Sequence of chain 2.G:
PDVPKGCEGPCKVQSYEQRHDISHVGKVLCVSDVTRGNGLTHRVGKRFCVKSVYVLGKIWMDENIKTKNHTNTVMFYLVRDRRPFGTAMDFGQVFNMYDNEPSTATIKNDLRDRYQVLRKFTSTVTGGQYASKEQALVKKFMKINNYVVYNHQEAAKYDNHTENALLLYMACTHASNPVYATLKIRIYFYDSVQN

Sequence of chain 2.M:
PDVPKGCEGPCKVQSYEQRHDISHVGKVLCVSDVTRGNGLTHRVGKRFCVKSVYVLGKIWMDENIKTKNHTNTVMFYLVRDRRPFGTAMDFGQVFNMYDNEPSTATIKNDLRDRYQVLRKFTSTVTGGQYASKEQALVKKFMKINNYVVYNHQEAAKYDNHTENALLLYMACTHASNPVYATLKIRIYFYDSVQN

A small-molecule ligand and the protein it binds are described below.
Small molecule (SMILES): Nc1ccn([C@H]2C[C@H](O[P](=O)(O)OC[C@H]3O[C@@H](n4cnc5c(N)ncnc54)C[C@@H]3O[P](=O)(O)OC[C@H]3O[C@@H](n4ccc(N)nc4=O)C[C@@H]3O)[C@@H](CO[P](=O)(O)O[C@H]3C[C@H](n4ccc(N)nc4=O)O[C@@H]3CO[P](=O)(O)O[C@H]3C[C@H](n4cnc5c(N)ncnc54)O[C@@H]3CO[P](=O)(O)O[C@H]3C[C@H](n4cnc5c(N)ncnc54)O[C@@H]3CO[P](=O)(O)O[C@H]3C[C@H](n4ccc(N)nc4=O)O[C@@H]3COP(=O)=O)O2)c(=O)n1

Binding-site contacts:
Ligand atom C2' contacts residue TYR188 of chain 2.M at 3.1 Å (hydrophobic).
Ligand atom C2 contacts residue PHE141 of chain 2.M at 3.4 Å (hydrophobic).
Ligand atom C5 contacts residue ASP2 of chain 2.M at 3.6 Å.
Ligand atom C2' contacts residue ASN195 of chain 2.G at 3.6 Å.
Ligand atom OP2 contacts residue LYS120 of chain 2.U at 2.7 Å (salt-bridge).
Ligand atom OP1 contacts residue ARG112 of chain 2.U at 2.7 Å (salt-bridge).
Ligand atom N4 contacts residue LYS51 of chain 2.M at 3.3 Å.
Ligand atom OP2 contacts residue ASN195 of chain 2.G at 3.5 Å.
Ligand atom OP2 contacts residue TYR54 of chain 2.M at 2.8 Å (h-bond).
Ligand atom O4' contacts residue GLN116 of chain 2.U at 3.6 Å.
Ligand atom C5' contacts residue ASP113 of chain 2.U at 3.2 Å.
Ligand atom O4' contacts residue ARG80 of chain 2.U at 3.5 Å (salt-bridge).
Ligand atom C5 contacts residue PHE141 of chain 2.M at 3.4 Å (hydrophobic).
Ligand atom O5' contacts residue ARG112 of chain 2.U at 3.4 Å.
Ligand atom C3' contacts residue TYR188 of chain 2.M at 3.1 Å (hydrophobic).
Ligand atom OP1 contacts residue ARG82 of chain 2.U at 2.9 Å (salt-bridge).
Ligand atom N3 contacts residue PHE141 of chain 2.M at 3.5 Å.
Ligand atom OP1 contacts residue ARG119 of chain 2.U at 3.5 Å.
Ligand atom OP1 contacts residue ARG47 of chain 2.G at 3.2 Å (salt-bridge).
Ligand atom OP2 contacts residue ARG186 of chain 2.M at 3.0 Å (salt-bridge).
Ligand atom O3' contacts residue ARG47 of chain 2.G at 3.4 Å (salt-bridge).
Ligand atom O3' contacts residue ARG82 of chain 2.U at 3.2 Å (salt-bridge).
Ligand atom OP1 contacts residue ASP113 of chain 2.U at 2.8 Å (salt-bridge).
Ligand atom OP2 contacts residue TYR188 of chain 2.M at 2.8 Å (h-bond).
Ligand atom C4 contacts residue PHE141 of chain 2.M at 3.4 Å (hydrophobic).
Ligand atom C2' contacts residue CYS11 of chain 2.M at 3.6 Å (hydrophobic).
Ligand atom O3' contacts residue ASP113 of chain 2.U at 3.3 Å (salt-bridge).
Ligand atom O3' contacts residue TYR188 of chain 2.M at 2.8 Å (h-bond).
Ligand atom C6 contacts residue PHE141 of chain 2.M at 3.4 Å (hydrophobic).
Ligand atom O3' contacts residue LEU118 of chain 2.U at 3.5 Å (h-bond).
Ligand atom N1 contacts residue PHE141 of chain 2.M at 3.4 Å.
Ligand atom N6 contacts residue PHE141 of chain 2.M at 3.6 Å.
Ligand atom O3' contacts residue ASN195 of chain 2.G at 3.5 Å (h-bond).
Ligand atom O2 contacts residue TYR188 of chain 2.M at 3.0 Å.
Ligand atom P contacts residue ASP113 of chain 2.U at 3.5 Å.
Ligand atom OP2 contacts residue ASN195 of chain 2.G at 3.0 Å (h-bond).
Ligand atom OP1 contacts residue LYS120 of chain 2.U at 2.9 Å (salt-bridge).
Ligand atom P contacts residue TYR188 of chain 2.M at 3.4 Å.
Ligand atom C5' contacts residue LYS120 of chain 2.U at 3.6 Å.
Ligand atom C5' contacts residue ARG47 of chain 2.G at 3.3 Å.

Sequence of chain 2.U:
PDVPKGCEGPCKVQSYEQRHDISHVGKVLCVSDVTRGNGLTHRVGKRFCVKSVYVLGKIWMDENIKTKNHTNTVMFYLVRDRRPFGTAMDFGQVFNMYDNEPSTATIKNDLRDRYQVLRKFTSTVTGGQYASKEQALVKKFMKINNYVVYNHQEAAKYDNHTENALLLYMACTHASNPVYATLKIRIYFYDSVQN